This protein binds this small molecule.
Small molecule (SMILES): O=C(O)C1=C[C@H](O)[C@@H](OS(=O)(=O)O)[C@H](O[C@H]2[C@H](O)[C@@H](NS(=O)(=O)O)[C@@H](O)O[C@@H]2COS(=O)(=O)O)O1

Sequence of chain 1.A:
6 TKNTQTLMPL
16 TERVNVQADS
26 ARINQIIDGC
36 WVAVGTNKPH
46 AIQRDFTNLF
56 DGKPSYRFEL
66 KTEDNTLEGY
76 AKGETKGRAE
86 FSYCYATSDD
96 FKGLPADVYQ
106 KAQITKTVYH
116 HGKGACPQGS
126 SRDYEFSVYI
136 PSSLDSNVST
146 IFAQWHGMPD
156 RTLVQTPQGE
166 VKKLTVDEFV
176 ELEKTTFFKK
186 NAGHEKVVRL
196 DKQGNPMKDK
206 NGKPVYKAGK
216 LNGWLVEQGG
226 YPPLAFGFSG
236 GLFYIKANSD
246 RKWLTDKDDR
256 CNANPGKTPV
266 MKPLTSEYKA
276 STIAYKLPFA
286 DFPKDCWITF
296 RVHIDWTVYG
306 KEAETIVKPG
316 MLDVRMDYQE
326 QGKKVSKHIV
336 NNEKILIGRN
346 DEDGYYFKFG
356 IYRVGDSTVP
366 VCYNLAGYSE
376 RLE

Binding-site contacts:
Ligand atom O5S contacts residue PRO227 of chain 1.A at 3.1 Å.
Ligand atom O6A contacts residue ARG255 of chain 1.A at 2.7 Å (salt-bridge).
Ligand atom O5 contacts residue PRO227 of chain 1.A at 3.6 Å.
Ligand atom C1 contacts residue GLY225 of chain 1.A at 3.8 Å.
Ligand atom O6B contacts residue ARG255 of chain 1.A at 3.6 Å.
Ligand atom C3 contacts residue GLY360 of chain 1.A at 3.6 Å.
Ligand atom O6S contacts residue TYR226 of chain 1.A at 3.5 Å.
Ligand atom O6S contacts residue PRO227 of chain 1.A at 3.6 Å.
Ligand atom O3S contacts residue LYS252 of chain 1.A at 3.9 Å.
Ligand atom O6S contacts residue ASN243 of chain 1.A at 3.0 Å (h-bond).
Ligand atom O3 contacts residue VAL359 of chain 1.A at 3.0 Å.
Ligand atom O5S contacts residue ILE146 of chain 1.A at 3.2 Å.
Ligand atom O4S contacts residue LYS241 of chain 1.A at 3.2 Å (salt-bridge).
Ligand atom O4S contacts residue ASN257 of chain 1.A at 3.3 Å (h-bond).
Ligand atom S1 contacts residue GLY225 of chain 1.A at 3.8 Å.
Ligand atom O6A contacts residue TYR226 of chain 1.A at 3.3 Å (h-bond).
Ligand atom O5 contacts residue ASN257 of chain 1.A at 2.9 Å (h-bond).
Ligand atom C6 contacts residue ARG255 of chain 1.A at 3.3 Å.
Ligand atom O6 contacts residue TYR226 of chain 1.A at 3.4 Å.
Ligand atom O2S contacts residue TYR75 of chain 1.A at 3.5 Å.
Ligand atom O5 contacts residue TYR226 of chain 1.A at 3.8 Å.
Ligand atom O1 contacts residue TYR357 of chain 1.A at 3.1 Å (h-bond).
Ligand atom O6S contacts residue LYS241 of chain 1.A at 3.7 Å.
Ligand atom C6 contacts residue PRO227 of chain 1.A at 3.7 Å (hydrophobic).
Ligand atom C1 contacts residue ASN257 of chain 1.A at 3.5 Å.
Ligand atom O6 contacts residue PRO227 of chain 1.A at 3.3 Å.
Ligand atom O3 contacts residue GLY360 of chain 1.A at 2.8 Å (h-bond).
Ligand atom O3S contacts residue LYS241 of chain 1.A at 3.2 Å (salt-bridge).
Ligand atom S2 contacts residue PRO227 of chain 1.A at 3.6 Å.
Ligand atom O6S contacts residue ASN257 of chain 1.A at 3.3 Å (h-bond).
Ligand atom O3S contacts residue GLY224 of chain 1.A at 3.6 Å.
Ligand atom O5 contacts residue TYR226 of chain 1.A at 3.7 Å.
Ligand atom O3S contacts residue GLY225 of chain 1.A at 2.7 Å (h-bond).
Ligand atom O2 contacts residue ASN257 of chain 1.A at 3.3 Å (h-bond).
Ligand atom O1S contacts residue GLY225 of chain 1.A at 3.9 Å.
Ligand atom O3 contacts residue ARG255 of chain 1.A at 3.0 Å (salt-bridge).
Ligand atom O1S contacts residue ARG255 of chain 1.A at 3.3 Å (salt-bridge).
Ligand atom C4 contacts residue TYR226 of chain 1.A at 3.8 Å (hydrophobic).
Ligand atom O1S contacts residue VAL359 of chain 1.A at 3.6 Å.
Ligand atom O2S contacts residue LYS252 of chain 1.A at 2.8 Å (salt-bridge).